Binding-site contacts:
Ligand atom C3 contacts residue ASN301 of chain 1.C at 3.9 Å.
Ligand atom O7 contacts residue ASN299 of chain 1.C at 3.4 Å (h-bond).
Ligand atom C4 contacts residue ASN301 of chain 1.C at 4.3 Å.
Ligand atom C8 contacts residue ASN299 of chain 1.C at 3.6 Å.
Ligand atom C5 contacts residue ASN301 of chain 1.C at 3.8 Å.
Ligand atom C2 contacts residue ASN301 of chain 1.C at 2.5 Å.
Ligand atom N2 contacts residue ASN301 of chain 1.C at 2.9 Å (h-bond).
Ligand atom C7 contacts residue GLU300 of chain 1.C at 4.5 Å.
Ligand atom C7 contacts residue ASN301 of chain 1.C at 3.5 Å.
Ligand atom C8 contacts residue GLU300 of chain 1.C at 3.1 Å.
Ligand atom O7 contacts residue ASN301 of chain 1.C at 3.6 Å.
Ligand atom C1 contacts residue ASN301 of chain 1.C at 1.5 Å.
Ligand atom C7 contacts residue ASN299 of chain 1.C at 3.8 Å.
Ligand atom O5 contacts residue ASN301 of chain 1.C at 2.4 Å (h-bond).

This protein binds this small molecule.
Small molecule (SMILES): CC(=O)N[C@@H]1[C@@H](O)[C@H](O)[C@@H](CO)O[C@H]1O

Sequence of chain 1.C:
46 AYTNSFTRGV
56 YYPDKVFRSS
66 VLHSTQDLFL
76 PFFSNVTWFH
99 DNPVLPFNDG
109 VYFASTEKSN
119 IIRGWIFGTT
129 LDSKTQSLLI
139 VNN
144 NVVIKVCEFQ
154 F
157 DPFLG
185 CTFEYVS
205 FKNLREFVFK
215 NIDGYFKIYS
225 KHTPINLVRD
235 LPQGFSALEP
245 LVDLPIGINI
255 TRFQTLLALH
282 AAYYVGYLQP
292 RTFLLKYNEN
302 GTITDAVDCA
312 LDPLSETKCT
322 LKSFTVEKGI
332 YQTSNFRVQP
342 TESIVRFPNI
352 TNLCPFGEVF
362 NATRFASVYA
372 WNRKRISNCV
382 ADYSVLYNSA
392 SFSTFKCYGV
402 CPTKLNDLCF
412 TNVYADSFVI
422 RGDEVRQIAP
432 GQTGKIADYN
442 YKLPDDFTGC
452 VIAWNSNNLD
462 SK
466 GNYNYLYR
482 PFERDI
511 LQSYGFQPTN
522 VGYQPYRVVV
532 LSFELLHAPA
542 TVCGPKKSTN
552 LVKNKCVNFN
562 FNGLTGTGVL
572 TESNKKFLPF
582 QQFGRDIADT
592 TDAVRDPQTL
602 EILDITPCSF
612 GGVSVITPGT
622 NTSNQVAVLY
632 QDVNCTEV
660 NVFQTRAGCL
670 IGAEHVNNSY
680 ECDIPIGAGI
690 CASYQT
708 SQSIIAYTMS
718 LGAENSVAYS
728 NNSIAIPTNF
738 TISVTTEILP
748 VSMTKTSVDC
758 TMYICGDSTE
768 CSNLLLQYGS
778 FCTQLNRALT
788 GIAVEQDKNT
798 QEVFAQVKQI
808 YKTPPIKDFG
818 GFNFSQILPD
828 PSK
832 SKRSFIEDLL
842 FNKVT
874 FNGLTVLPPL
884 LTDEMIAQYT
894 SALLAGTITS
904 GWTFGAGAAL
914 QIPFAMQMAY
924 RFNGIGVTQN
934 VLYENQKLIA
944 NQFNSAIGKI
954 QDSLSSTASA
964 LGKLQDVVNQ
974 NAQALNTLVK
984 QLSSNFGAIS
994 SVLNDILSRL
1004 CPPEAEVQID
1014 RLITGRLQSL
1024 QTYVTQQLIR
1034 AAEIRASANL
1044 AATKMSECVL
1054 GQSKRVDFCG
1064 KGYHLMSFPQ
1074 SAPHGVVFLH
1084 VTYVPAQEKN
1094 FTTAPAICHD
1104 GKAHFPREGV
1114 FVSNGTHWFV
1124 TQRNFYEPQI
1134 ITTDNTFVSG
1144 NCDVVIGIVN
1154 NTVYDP